Binding-site contacts:
Ligand atom C04 contacts residue THR85 of chain 1.A at 3.8 Å.
Ligand atom N08 contacts residue LEU145 of chain 1.A at 3.7 Å.
Ligand atom C01 contacts residue ALA35 of chain 1.A at 3.5 Å (hydrophobic).
Ligand atom C05 contacts residue LEU145 of chain 1.A at 3.9 Å (hydrophobic).
Ligand atom C01 contacts residue THR85 of chain 1.A at 3.4 Å.
Ligand atom C29 contacts residue ASN143 of chain 1.A at 3.4 Å.
Ligand atom C25 contacts residue VAL24 of chain 1.A at 3.9 Å (hydrophobic).
Ligand atom C09 contacts residue TYR87 of chain 1.A at 3.9 Å (hydrophobic).
Ligand atom C06 contacts residue LEU145 of chain 1.A at 3.6 Å (hydrophobic).
Ligand atom C09 contacts residue HIS88 of chain 1.A at 3.1 Å.
Ligand atom C22 contacts residue VAL16 of chain 1.A at 3.6 Å (hydrophobic).
Ligand atom C32 contacts residue LEU83 of chain 1.A at 3.7 Å (hydrophobic).
Ligand atom C23 contacts residue TYR87 of chain 1.A at 3.4 Å (hydrophobic).
Ligand atom N08 contacts residue TYR87 of chain 1.A at 3.8 Å.
Ligand atom C32 contacts residue ASP156 of chain 1.A at 3.7 Å.
Ligand atom N08 contacts residue HIS88 of chain 1.A at 3.0 Å (h-bond).
Ligand atom O31 contacts residue LYS37 of chain 1.A at 3.6 Å.
Ligand atom C23 contacts residue VAL16 of chain 1.A at 3.7 Å (hydrophobic).
Ligand atom C11 contacts residue GLY91 of chain 1.A at 3.9 Å.
Ligand atom C07 contacts residue HIS86 of chain 1.A at 3.9 Å.
Ligand atom C13 contacts residue GLY91 of chain 1.A at 3.6 Å.
Ligand atom C12 contacts residue GLY91 of chain 1.A at 3.5 Å.
Ligand atom C01 contacts residue LYS37 of chain 1.A at 3.5 Å.
Ligand atom O02 contacts residue LYS37 of chain 1.A at 3.6 Å.
Ligand atom C04 contacts residue ALA35 of chain 1.A at 3.7 Å (hydrophobic).
Ligand atom C22 contacts residue TYR87 of chain 1.A at 3.4 Å (hydrophobic).
Ligand atom C11 contacts residue VAL16 of chain 1.A at 3.9 Å (hydrophobic).
Ligand atom C10 contacts residue LEU145 of chain 1.A at 3.6 Å (hydrophobic).
Ligand atom C16 contacts residue VAL16 of chain 1.A at 3.9 Å (hydrophobic).
Ligand atom C01 contacts residue LEU83 of chain 1.A at 3.5 Å (hydrophobic).
Ligand atom C07 contacts residue ALA35 of chain 1.A at 3.8 Å (hydrophobic).
Ligand atom C29 contacts residue ALA155 of chain 1.A at 3.8 Å (hydrophobic).
Ligand atom C09 contacts residue LEU145 of chain 1.A at 3.6 Å (hydrophobic).
Ligand atom C26 contacts residue LEU145 of chain 1.A at 3.9 Å (hydrophobic).
Ligand atom C29 contacts residue LYS142 of chain 1.A at 3.5 Å.
Ligand atom C04 contacts residue VAL24 of chain 1.A at 3.9 Å (hydrophobic).
Ligand atom C07 contacts residue LEU145 of chain 1.A at 3.3 Å (hydrophobic).
Ligand atom O28 contacts residue ALA155 of chain 1.A at 3.7 Å.
Ligand atom C24 contacts residue LEU145 of chain 1.A at 3.6 Å (hydrophobic).
Ligand atom C23 contacts residue HIS88 of chain 1.A at 3.9 Å.

Sequence of chain 1.A:
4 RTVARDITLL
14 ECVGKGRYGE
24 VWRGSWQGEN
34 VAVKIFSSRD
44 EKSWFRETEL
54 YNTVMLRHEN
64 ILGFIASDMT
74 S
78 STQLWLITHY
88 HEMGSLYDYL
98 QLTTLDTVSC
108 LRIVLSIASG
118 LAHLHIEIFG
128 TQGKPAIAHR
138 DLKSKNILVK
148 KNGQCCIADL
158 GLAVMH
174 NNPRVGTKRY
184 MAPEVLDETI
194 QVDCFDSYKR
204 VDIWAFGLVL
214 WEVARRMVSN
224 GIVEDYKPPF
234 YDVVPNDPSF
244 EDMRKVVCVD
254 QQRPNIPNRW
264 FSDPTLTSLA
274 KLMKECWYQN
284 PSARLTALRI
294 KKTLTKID

A protein and the small-molecule ligand that binds it are described below.
Small molecule (SMILES): COc1cc(-c2cncc(-c3ccc(C4CCN(C)CC4)cc3)c2C)cc(OC)c1OC